A small-molecule ligand and the protein it binds are described below.
Small molecule (SMILES): COc1ccccc1[C@H](NS(=O)(=O)c1ccc2[nH]c(=O)ccc2c1)C(=O)N(CC(=O)O)Cc1cccs1

Sequence of chain 1.A:
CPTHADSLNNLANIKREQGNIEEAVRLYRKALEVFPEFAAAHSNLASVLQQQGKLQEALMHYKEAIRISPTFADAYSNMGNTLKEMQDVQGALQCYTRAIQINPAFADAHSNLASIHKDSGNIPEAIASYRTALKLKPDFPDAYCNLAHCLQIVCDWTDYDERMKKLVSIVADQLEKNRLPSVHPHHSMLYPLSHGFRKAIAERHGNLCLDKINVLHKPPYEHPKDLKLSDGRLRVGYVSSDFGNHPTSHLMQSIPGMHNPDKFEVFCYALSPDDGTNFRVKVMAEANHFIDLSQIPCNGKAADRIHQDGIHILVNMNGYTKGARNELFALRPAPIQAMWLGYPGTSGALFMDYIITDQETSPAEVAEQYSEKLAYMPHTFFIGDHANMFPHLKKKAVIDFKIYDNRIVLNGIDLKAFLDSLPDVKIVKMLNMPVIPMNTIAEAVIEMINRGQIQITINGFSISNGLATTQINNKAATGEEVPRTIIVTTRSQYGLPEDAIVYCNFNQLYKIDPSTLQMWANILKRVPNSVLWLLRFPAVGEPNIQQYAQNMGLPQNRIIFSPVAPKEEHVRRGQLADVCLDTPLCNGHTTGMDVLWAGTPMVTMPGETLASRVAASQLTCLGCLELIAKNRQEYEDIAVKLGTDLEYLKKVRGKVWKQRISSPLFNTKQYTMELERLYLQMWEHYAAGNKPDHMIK

Binding-site contacts:
Ligand atom C23 contacts residue ALA588 of chain 1.A at 3.2 Å (hydrophobic).
Ligand atom C02 contacts residue LEU558 of chain 1.A at 3.7 Å (hydrophobic).
Ligand atom C28 contacts residue PRO251 of chain 1.A at 3.6 Å (hydrophobic).
Ligand atom C22 contacts residue VAL587 of chain 1.A at 3.5 Å (hydrophobic).
Ligand atom N03 contacts residue HIS593 of chain 1.A at 3.3 Å.
Ligand atom C37 contacts residue ALA588 of chain 1.A at 3.1 Å (hydrophobic).
Ligand atom C02 contacts residue ALA588 of chain 1.A at 3.4 Å (hydrophobic).
Ligand atom C31 contacts residue PRO251 of chain 1.A at 3.8 Å (hydrophobic).
Ligand atom S10 contacts residue LYS590 of chain 1.A at 3.8 Å.
Ligand atom C02 contacts residue HIS593 of chain 1.A at 3.4 Å.
Ligand atom N03 contacts residue ALA588 of chain 1.A at 2.5 Å (h-bond).
Ligand atom O11 contacts residue LYS590 of chain 1.A at 3.7 Å.
Ligand atom C24 contacts residue PRO589 of chain 1.A at 3.8 Å (hydrophobic).
Ligand atom C06 contacts residue HIS593 of chain 1.A at 3.4 Å.
Ligand atom O01 contacts residue LEU558 of chain 1.A at 3.3 Å.
Ligand atom N03 contacts residue VAL587 of chain 1.A at 3.6 Å.
Ligand atom C07 contacts residue HIS593 of chain 1.A at 3.1 Å.
Ligand atom C31 contacts residue ASN249 of chain 1.A at 3.6 Å.
Ligand atom C17 contacts residue PHE560 of chain 1.A at 3.8 Å (hydrophobic).
Ligand atom O35 contacts residue THR613 of chain 1.A at 3.6 Å.
Ligand atom C33 contacts residue HIS250 of chain 1.A at 3.6 Å.
Ligand atom C24 contacts residue ALA588 of chain 1.A at 3.7 Å (hydrophobic).
Ligand atom C27 contacts residue PRO251 of chain 1.A at 3.5 Å (hydrophobic).
Ligand atom O01 contacts residue ARG596 of chain 1.A at 2.7 Å (salt-bridge).
Ligand atom C04 contacts residue HIS593 of chain 1.A at 3.8 Å.
Ligand atom C05 contacts residue HIS593 of chain 1.A at 3.8 Å.
Ligand atom O11 contacts residue HIS254 of chain 1.A at 3.3 Å.
Ligand atom C32 contacts residue HIS250 of chain 1.A at 3.3 Å.
Ligand atom C16 contacts residue PHE560 of chain 1.A at 3.2 Å (hydrophobic).
Ligand atom N12 contacts residue PRO251 of chain 1.A at 3.6 Å.
Ligand atom C04 contacts residue ALA588 of chain 1.A at 3.2 Å (hydrophobic).
Ligand atom O01 contacts residue HIS593 of chain 1.A at 3.7 Å.
Ligand atom C34 contacts residue PRO251 of chain 1.A at 3.6 Å (hydrophobic).
Ligand atom C30 contacts residue ASN249 of chain 1.A at 3.2 Å.
Ligand atom O01 contacts residue VAL587 of chain 1.A at 3.4 Å.
Ligand atom C07 contacts residue LEU558 of chain 1.A at 3.3 Å (hydrophobic).
Ligand atom O35 contacts residue PRO251 of chain 1.A at 3.5 Å.
Ligand atom O35 contacts residue LYS590 of chain 1.A at 3.0 Å (salt-bridge).
Ligand atom O26 contacts residue GLN531 of chain 1.A at 3.8 Å.
Ligand atom O01 contacts residue ALA588 of chain 1.A at 2.7 Å (h-bond).